Sequence of chain 1.E:
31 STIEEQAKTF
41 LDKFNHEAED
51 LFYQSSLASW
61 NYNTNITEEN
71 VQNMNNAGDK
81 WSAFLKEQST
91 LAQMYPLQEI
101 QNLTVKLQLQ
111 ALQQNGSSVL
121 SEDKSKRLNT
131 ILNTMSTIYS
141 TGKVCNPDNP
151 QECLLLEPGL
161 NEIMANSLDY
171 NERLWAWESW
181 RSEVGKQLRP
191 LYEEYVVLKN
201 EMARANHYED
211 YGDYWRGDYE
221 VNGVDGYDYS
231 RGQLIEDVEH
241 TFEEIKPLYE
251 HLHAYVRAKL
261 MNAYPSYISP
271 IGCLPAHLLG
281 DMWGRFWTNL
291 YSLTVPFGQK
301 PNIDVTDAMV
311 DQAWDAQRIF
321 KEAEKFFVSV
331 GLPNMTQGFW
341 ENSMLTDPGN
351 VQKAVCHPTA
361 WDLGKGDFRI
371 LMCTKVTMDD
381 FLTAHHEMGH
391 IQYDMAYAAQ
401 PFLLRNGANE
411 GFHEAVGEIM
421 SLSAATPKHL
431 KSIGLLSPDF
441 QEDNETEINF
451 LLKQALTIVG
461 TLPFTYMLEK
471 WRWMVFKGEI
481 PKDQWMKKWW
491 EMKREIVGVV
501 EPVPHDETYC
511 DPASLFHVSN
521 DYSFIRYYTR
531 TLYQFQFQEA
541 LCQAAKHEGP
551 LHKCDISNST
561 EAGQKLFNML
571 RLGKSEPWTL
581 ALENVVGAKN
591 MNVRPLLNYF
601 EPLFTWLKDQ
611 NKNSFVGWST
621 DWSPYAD

This protein binds this small molecule.
Small molecule (SMILES): CC(=O)N[C@@H]1[C@@H](O)[C@H](O)[C@@H](CO)O[C@H]1O

Binding-site contacts:
Ligand atom C5 contacts residue NAG1 of chain 1.TB at 4.0 Å.
Ligand atom N2 contacts residue ASN558 of chain 1.E at 3.2 Å (h-bond).
Ligand atom C8 contacts residue SER329 of chain 1.E at 3.2 Å.
Ligand atom C3 contacts residue NAG1 of chain 1.TB at 3.7 Å.
Ligand atom O7 contacts residue ASN558 of chain 1.E at 4.4 Å.
Ligand atom N2 contacts residue SER329 of chain 1.E at 4.4 Å.
Ligand atom O6 contacts residue SER432 of chain 1.E at 4.5 Å.
Ligand atom C5 contacts residue ASN558 of chain 1.E at 3.8 Å.
Ligand atom C1 contacts residue ASN558 of chain 1.E at 1.6 Å.
Ligand atom C2 contacts residue ASN558 of chain 1.E at 2.7 Å.
Ligand atom C7 contacts residue SER329 of chain 1.E at 3.5 Å.
Ligand atom O3 contacts residue NAG1 of chain 1.TB at 3.3 Å (h-bond).
Ligand atom C6 contacts residue NAG1 of chain 1.TB at 4.1 Å.
Ligand atom C3 contacts residue ASN558 of chain 1.E at 4.0 Å.
Ligand atom C7 contacts residue ASN558 of chain 1.E at 4.0 Å.
Ligand atom O7 contacts residue SER329 of chain 1.E at 3.4 Å (h-bond).
Ligand atom C4 contacts residue ASN558 of chain 1.E at 4.4 Å.
Ligand atom C4 contacts residue NAG1 of chain 1.TB at 3.0 Å.
Ligand atom O4 contacts residue NAG1 of chain 1.TB at 1.6 Å.
Ligand atom O5 contacts residue ASN558 of chain 1.E at 2.4 Å (h-bond).